Sequence of chain 1.E:
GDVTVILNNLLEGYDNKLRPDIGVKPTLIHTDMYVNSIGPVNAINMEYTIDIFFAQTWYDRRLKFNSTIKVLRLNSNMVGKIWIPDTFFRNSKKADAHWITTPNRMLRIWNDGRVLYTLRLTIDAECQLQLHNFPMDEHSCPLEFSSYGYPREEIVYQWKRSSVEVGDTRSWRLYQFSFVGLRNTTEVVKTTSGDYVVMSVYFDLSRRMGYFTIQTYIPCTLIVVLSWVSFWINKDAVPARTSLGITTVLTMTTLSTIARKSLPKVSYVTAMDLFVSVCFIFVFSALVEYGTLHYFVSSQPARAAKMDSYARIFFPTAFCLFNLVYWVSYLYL

Binding-site contacts:
Ligand atom O7 contacts residue LEU243 of chain 1.E at 3.8 Å.
Ligand atom O5 contacts residue LYS221 of chain 1.E at 4.3 Å.
Ligand atom O7 contacts residue ARG244 of chain 1.E at 3.5 Å.
Ligand atom C8 contacts residue ASN245 of chain 1.E at 3.2 Å.
Ligand atom O5 contacts residue TRP220 of chain 1.E at 4.2 Å.
Ligand atom C1 contacts residue SER224 of chain 1.E at 3.9 Å.
Ligand atom C7 contacts residue ASN245 of chain 1.E at 3.2 Å.
Ligand atom C4 contacts residue ASN245 of chain 1.E at 4.2 Å.
Ligand atom O7 contacts residue ASN245 of chain 1.E at 3.5 Å (h-bond).
Ligand atom C7 contacts residue ARG222 of chain 1.E at 4.0 Å.
Ligand atom C8 contacts residue ARG244 of chain 1.E at 3.6 Å.
Ligand atom C5 contacts residue ASN245 of chain 1.E at 3.7 Å.
Ligand atom C3 contacts residue ASN245 of chain 1.E at 3.8 Å.
Ligand atom N2 contacts residue ASN245 of chain 1.E at 2.9 Å (h-bond).
Ligand atom O7 contacts residue ARG222 of chain 1.E at 3.2 Å.
Ligand atom C2 contacts residue ASN245 of chain 1.E at 2.5 Å.
Ligand atom C7 contacts residue ARG244 of chain 1.E at 4.0 Å.
Ligand atom C8 contacts residue ARG222 of chain 1.E at 3.7 Å.
Ligand atom C1 contacts residue ASN245 of chain 1.E at 1.4 Å.
Ligand atom N2 contacts residue SER224 of chain 1.E at 4.4 Å.
Ligand atom O5 contacts residue ASN245 of chain 1.E at 2.4 Å (h-bond).
Ligand atom C5 contacts residue LYS221 of chain 1.E at 4.1 Å.

This protein binds this small molecule.
Small molecule (SMILES): CC(=O)N[C@H]1[C@H](O[C@H]2[C@H](O)[C@@H](NC(C)=O)CO[C@@H]2CO)O[C@H](CO)[C@@H](O)[C@@H]1O